A protein and the small-molecule ligand that binds it are described below.
Small molecule (SMILES): CC(=O)N[C@@H]1[C@@H](O)[C@H](O)[C@@H](CO)O[C@H]1O

Binding-site contacts:
Ligand atom O5 contacts residue THR205 of chain 1.B at 3.7 Å.
Ligand atom O7 contacts residue ASN203 of chain 1.B at 3.1 Å (h-bond).
Ligand atom C4 contacts residue ASN203 of chain 1.B at 4.2 Å.
Ligand atom O5 contacts residue ASN203 of chain 1.B at 2.4 Å (h-bond).
Ligand atom C5 contacts residue ASN203 of chain 1.B at 3.7 Å.
Ligand atom C7 contacts residue ASN203 of chain 1.B at 3.2 Å.
Ligand atom C2 contacts residue THR205 of chain 1.B at 4.2 Å.
Ligand atom C1 contacts residue THR205 of chain 1.B at 3.2 Å.
Ligand atom C2 contacts residue ASN203 of chain 1.B at 2.5 Å.
Ligand atom C3 contacts residue ASN203 of chain 1.B at 3.8 Å.
Ligand atom C1 contacts residue ASN203 of chain 1.B at 1.4 Å.
Ligand atom N2 contacts residue ASN203 of chain 1.B at 2.9 Å (h-bond).
Ligand atom C5 contacts residue THR205 of chain 1.B at 4.0 Å.
Ligand atom N2 contacts residue THR205 of chain 1.B at 4.4 Å.
Ligand atom C8 contacts residue ASN203 of chain 1.B at 4.4 Å.

Sequence of chain 1.B:
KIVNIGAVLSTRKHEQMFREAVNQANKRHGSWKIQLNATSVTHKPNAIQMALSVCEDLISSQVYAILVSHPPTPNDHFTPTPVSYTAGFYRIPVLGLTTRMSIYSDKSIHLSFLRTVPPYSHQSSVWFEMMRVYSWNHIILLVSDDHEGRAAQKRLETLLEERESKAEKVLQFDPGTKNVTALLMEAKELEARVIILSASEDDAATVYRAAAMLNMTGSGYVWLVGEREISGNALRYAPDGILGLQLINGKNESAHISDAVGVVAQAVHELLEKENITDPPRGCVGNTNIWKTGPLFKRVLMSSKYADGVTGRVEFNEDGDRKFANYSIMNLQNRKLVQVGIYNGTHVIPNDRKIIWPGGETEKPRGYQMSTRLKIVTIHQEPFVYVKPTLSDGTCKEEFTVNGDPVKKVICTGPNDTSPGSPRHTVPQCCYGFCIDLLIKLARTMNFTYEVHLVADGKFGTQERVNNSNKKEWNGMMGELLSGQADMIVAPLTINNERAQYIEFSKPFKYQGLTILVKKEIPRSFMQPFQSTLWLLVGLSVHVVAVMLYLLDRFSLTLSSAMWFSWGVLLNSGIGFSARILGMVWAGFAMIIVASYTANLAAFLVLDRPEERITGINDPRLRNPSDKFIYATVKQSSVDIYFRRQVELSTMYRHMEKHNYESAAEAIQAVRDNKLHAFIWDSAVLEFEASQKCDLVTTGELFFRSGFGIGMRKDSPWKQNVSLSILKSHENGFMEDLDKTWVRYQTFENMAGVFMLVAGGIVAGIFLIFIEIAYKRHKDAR